Sequence of chain 1.C:
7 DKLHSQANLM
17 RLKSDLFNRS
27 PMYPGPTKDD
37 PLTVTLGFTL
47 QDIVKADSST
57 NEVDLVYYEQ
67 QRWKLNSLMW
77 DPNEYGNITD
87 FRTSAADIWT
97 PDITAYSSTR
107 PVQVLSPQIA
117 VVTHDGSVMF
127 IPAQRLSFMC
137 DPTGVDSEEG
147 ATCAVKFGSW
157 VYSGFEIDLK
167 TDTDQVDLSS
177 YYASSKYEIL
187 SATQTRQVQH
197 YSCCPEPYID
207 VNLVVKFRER

This small molecule binds to this protein.
Small molecule (SMILES): CC1=NCCC[C@@]12CCCCC21OCCO1

Sequence of chain 1.B:
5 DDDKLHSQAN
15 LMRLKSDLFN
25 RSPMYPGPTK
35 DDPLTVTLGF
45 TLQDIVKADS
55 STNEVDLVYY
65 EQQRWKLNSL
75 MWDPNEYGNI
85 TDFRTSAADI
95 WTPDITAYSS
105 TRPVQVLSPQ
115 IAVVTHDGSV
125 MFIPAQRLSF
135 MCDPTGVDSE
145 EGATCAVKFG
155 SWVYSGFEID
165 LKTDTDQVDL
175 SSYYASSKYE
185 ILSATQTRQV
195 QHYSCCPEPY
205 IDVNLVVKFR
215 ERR

Binding-site contacts:
Ligand atom C1 contacts residue ILE127 of chain 1.C at 4.2 Å (hydrophobic).
Ligand atom C10 contacts residue TYR64 of chain 1.C at 2.7 Å (hydrophobic).
Ligand atom C5 contacts residue TYR102 of chain 1.B at 3.3 Å (hydrophobic).
Ligand atom C5 contacts residue TRP156 of chain 1.B at 3.8 Å (hydrophobic).
Ligand atom C6 contacts residue TYR197 of chain 1.B at 4.1 Å (hydrophobic).
Ligand atom C6 contacts residue TYR102 of chain 1.B at 3.5 Å (hydrophobic).
Ligand atom C11 contacts residue TYR197 of chain 1.B at 3.5 Å (hydrophobic).
Ligand atom C16 contacts residue CYS199 of chain 1.B at 4.2 Å (hydrophobic).
Ligand atom C12 contacts residue TYR197 of chain 1.B at 3.6 Å (hydrophobic).
Ligand atom N3 contacts residue TYR102 of chain 1.B at 4.5 Å.
Ligand atom O14 contacts residue TYR64 of chain 1.C at 4.4 Å.
Ligand atom C7 contacts residue TYR197 of chain 1.B at 4.0 Å (hydrophobic).
Ligand atom C15 contacts residue ILE127 of chain 1.C at 3.9 Å (hydrophobic).
Ligand atom C7 contacts residue TYR204 of chain 1.B at 4.2 Å (hydrophobic).
Ligand atom C2 contacts residue TRP156 of chain 1.B at 4.0 Å (hydrophobic).
Ligand atom C6 contacts residue SER155 of chain 1.B at 4.3 Å.
Ligand atom C9 contacts residue TYR64 of chain 1.C at 3.9 Å (hydrophobic).
Ligand atom C10 contacts residue TYR197 of chain 1.B at 4.3 Å (hydrophobic).
Ligand atom C11 contacts residue TYR64 of chain 1.C at 3.5 Å (hydrophobic).
Ligand atom N3 contacts residue TRP156 of chain 1.B at 3.4 Å.
Ligand atom C12 contacts residue CYS199 of chain 1.B at 4.3 Å (hydrophobic).
Ligand atom C1 contacts residue TRP156 of chain 1.B at 3.9 Å (hydrophobic).
Ligand atom C5 contacts residue SER155 of chain 1.B at 4.0 Å.
Ligand atom C9 contacts residue TYR197 of chain 1.B at 4.2 Å (hydrophobic).
Ligand atom O17 contacts residue TYR204 of chain 1.B at 4.2 Å.
Ligand atom C15 contacts residue CYS199 of chain 1.B at 4.3 Å (hydrophobic).
Ligand atom C16 contacts residue CYS200 of chain 1.B at 4.0 Å (hydrophobic).